Binding-site contacts:
Ligand atom O1 contacts residue TRP97 of chain 2.A at 3.4 Å.
Ligand atom C4 contacts residue ARG71 of chain 1.A at 3.2 Å.
Ligand atom CD contacts residue HIS168 of chain 1.A at 3.6 Å.
Ligand atom O2P contacts residue THR72 of chain 1.A at 2.5 Å (h-bond).
Ligand atom N2 contacts residue LEU315 of chain 1.A at 2.7 Å (h-bond).
Ligand atom O2P contacts residue MET70 of chain 1.A at 3.6 Å.
Ligand atom O1 contacts residue PHE134 of chain 1.A at 3.8 Å.
Ligand atom P contacts residue ARG132 of chain 1.A at 3.5 Å.
Ligand atom O2 contacts residue HIS168 of chain 1.A at 2.8 Å (h-bond).
Ligand atom O contacts residue ASN205 of chain 1.A at 3.6 Å.
Ligand atom O2P contacts residue SER69 of chain 1.A at 2.8 Å (h-bond).
Ligand atom P contacts residue MET70 of chain 1.A at 3.7 Å.
Ligand atom O2 contacts residue ARG132 of chain 1.A at 2.9 Å (salt-bridge).
Ligand atom C contacts residue GLU164 of chain 1.A at 3.7 Å.
Ligand atom CD contacts residue CYS314 of chain 1.A at 3.7 Å (hydrophobic).
Ligand atom CD contacts residue GLU164 of chain 1.A at 3.4 Å.
Ligand atom C contacts residue LYS272 of chain 1.A at 3.7 Å.
Ligand atom O3P contacts residue MET70 of chain 1.A at 2.9 Å (h-bond).
Ligand atom O1P contacts residue TRP97 of chain 2.A at 2.7 Å (h-bond).
Ligand atom C4 contacts residue LEU315 of chain 1.A at 3.5 Å (hydrophobic).
Ligand atom O2P contacts residue ARG71 of chain 1.A at 3.5 Å (salt-bridge).
Ligand atom CG contacts residue GLU164 of chain 1.A at 2.7 Å.
Ligand atom O3P contacts residue TRP97 of chain 2.A at 3.4 Å (h-bond).
Ligand atom C3 contacts residue ARG342 of chain 1.A at 3.7 Å.
Ligand atom P contacts residue ARG71 of chain 1.A at 3.6 Å.
Ligand atom C3 contacts residue LEU315 of chain 1.A at 3.6 Å (hydrophobic).
Ligand atom O2 contacts residue THR72 of chain 1.A at 3.2 Å (h-bond).
Ligand atom O3P contacts residue ARG71 of chain 1.A at 2.8 Å (salt-bridge).
Ligand atom P contacts residue TRP97 of chain 2.A at 3.7 Å.
Ligand atom O contacts residue GLU164 of chain 1.A at 2.5 Å (salt-bridge).
Ligand atom O2 contacts residue ARG342 of chain 1.A at 3.1 Å (salt-bridge).
Ligand atom O1P contacts residue ARG132 of chain 1.A at 2.5 Å (salt-bridge).
Ligand atom C1 contacts residue TRP97 of chain 2.A at 3.6 Å (hydrophobic).
Ligand atom C2 contacts residue GLU112 of chain 2.A at 3.4 Å.
Ligand atom CD contacts residue VAL208 of chain 1.A at 3.8 Å (hydrophobic).
Ligand atom O2P contacts residue ARG132 of chain 1.A at 3.4 Å (salt-bridge).
Ligand atom OXT contacts residue LYS272 of chain 1.A at 2.8 Å (salt-bridge).
Ligand atom C3 contacts residue HIS168 of chain 1.A at 3.8 Å.
Ligand atom O1P contacts residue SER69 of chain 1.A at 3.8 Å.
Ligand atom CD contacts residue LEU315 of chain 1.A at 3.6 Å (hydrophobic).

Sequence of chain 2.A:
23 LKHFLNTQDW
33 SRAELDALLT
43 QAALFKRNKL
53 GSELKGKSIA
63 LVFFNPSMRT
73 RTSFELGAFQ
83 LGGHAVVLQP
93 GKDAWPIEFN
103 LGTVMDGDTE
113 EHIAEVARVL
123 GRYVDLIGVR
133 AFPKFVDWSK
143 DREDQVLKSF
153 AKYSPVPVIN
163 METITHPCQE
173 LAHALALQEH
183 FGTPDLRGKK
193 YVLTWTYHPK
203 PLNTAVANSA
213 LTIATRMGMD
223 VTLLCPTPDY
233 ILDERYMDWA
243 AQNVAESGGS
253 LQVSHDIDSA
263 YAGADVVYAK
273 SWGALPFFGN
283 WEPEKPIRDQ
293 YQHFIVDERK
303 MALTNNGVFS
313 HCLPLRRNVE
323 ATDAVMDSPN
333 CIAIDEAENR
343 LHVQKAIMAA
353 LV

This small molecule binds to this protein.
Small molecule (SMILES): CC(=O)N[C@@H](CCCNC(=O)CP(=O)(O)O)C(=O)O

Sequence of chain 1.A:
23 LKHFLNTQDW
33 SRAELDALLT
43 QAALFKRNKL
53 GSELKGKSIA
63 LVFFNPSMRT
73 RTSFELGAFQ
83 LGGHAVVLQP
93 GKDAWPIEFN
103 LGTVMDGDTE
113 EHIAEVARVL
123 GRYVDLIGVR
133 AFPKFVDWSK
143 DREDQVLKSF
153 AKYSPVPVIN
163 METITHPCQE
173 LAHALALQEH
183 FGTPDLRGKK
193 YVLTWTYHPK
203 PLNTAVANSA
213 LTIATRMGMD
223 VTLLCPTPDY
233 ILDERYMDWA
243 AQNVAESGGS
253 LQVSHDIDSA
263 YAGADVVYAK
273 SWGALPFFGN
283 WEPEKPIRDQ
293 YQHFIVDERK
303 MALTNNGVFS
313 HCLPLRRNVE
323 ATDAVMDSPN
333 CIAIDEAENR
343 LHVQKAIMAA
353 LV